A protein and the small-molecule ligand that binds it are described below.
Small molecule (SMILES): CC[C@H](NC)C(=O)N[C@@H]1C(=O)N2[C@@H](CC[C@@H]1CO)CC[C@H]2C(=O)NCc1ccc(C(C)(C)C)cc1

Binding-site contacts:
Ligand atom C contacts residue THR98 of chain 1.F at 3.9 Å.
Ligand atom CAA contacts residue GLU104 of chain 1.F at 4.0 Å.
Ligand atom NAV contacts residue THR98 of chain 1.F at 3.7 Å.
Ligand atom CBG contacts residue LEU97 of chain 1.F at 4.0 Å (hydrophobic).
Ligand atom OAH contacts residue THR98 of chain 1.F at 3.0 Å (h-bond).
Ligand atom CA contacts residue GLU104 of chain 1.F at 3.4 Å.
Ligand atom CBG contacts residue GLY96 of chain 1.F at 3.2 Å.
Ligand atom O contacts residue TRP113 of chain 1.F at 3.5 Å (h-bond).
Ligand atom OAH contacts residue LEU97 of chain 1.F at 3.7 Å.
Ligand atom CAD contacts residue LEU82 of chain 1.F at 3.6 Å (hydrophobic).
Ligand atom CAT contacts residue TYR114 of chain 1.F at 3.2 Å (hydrophobic).
Ligand atom CA contacts residue THR98 of chain 1.F at 3.7 Å.
Ligand atom CBA contacts residue GLY96 of chain 1.F at 4.0 Å.
Ligand atom N contacts residue ASP99 of chain 1.F at 3.8 Å.
Ligand atom O contacts residue GLN109 of chain 1.F at 4.0 Å.
Ligand atom N contacts residue GLU104 of chain 1.F at 2.8 Å (salt-bridge).
Ligand atom C contacts residue TRP113 of chain 1.F at 4.0 Å (hydrophobic).
Ligand atom CAT contacts residue GLY96 of chain 1.F at 3.6 Å.
Ligand atom CAR contacts residue TRP113 of chain 1.F at 3.5 Å (hydrophobic).
Ligand atom CAB contacts residue LYS101 of chain 1.F at 3.8 Å.
Ligand atom CAB contacts residue ASP99 of chain 1.F at 3.1 Å.
Ligand atom CAE contacts residue GLY94 of chain 1.F at 3.8 Å.
Ligand atom CAY contacts residue GLY96 of chain 1.F at 3.6 Å.
Ligand atom CBE contacts residue TRP113 of chain 1.F at 3.8 Å (hydrophobic).
Ligand atom CAM contacts residue GLY96 of chain 1.F at 3.9 Å.
Ligand atom CAP contacts residue THR98 of chain 1.F at 3.4 Å.
Ligand atom CAK contacts residue GLY96 of chain 1.F at 3.9 Å.
Ligand atom CBG contacts residue TYR114 of chain 1.F at 4.0 Å (hydrophobic).
Ligand atom CA contacts residue ASP99 of chain 1.F at 3.6 Å.
Ligand atom CAP contacts residue GLY96 of chain 1.F at 4.0 Å.
Ligand atom NAV contacts residue GLY96 of chain 1.F at 2.9 Å (h-bond).
Ligand atom CAA contacts residue THR98 of chain 1.F at 3.4 Å.
Ligand atom CAE contacts residue LYS89 of chain 1.F at 4.0 Å.
Ligand atom NAW contacts residue THR98 of chain 1.F at 3.2 Å (h-bond).
Ligand atom CAA contacts residue TRP100 of chain 1.F at 3.4 Å (hydrophobic).
Ligand atom CAK contacts residue LYS87 of chain 1.F at 4.0 Å.
Ligand atom CAB contacts residue GLU104 of chain 1.F at 3.5 Å.
Ligand atom CB contacts residue GLN109 of chain 1.F at 3.5 Å.
Ligand atom CAA contacts residue LEU97 of chain 1.F at 3.9 Å (hydrophobic).
Ligand atom CB contacts residue GLU104 of chain 1.F at 3.1 Å.

Sequence of chain 1.F:
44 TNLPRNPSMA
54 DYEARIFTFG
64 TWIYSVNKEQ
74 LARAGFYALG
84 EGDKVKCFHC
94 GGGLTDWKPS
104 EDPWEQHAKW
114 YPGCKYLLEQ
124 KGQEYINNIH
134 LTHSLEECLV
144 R